Sequence of chain 4.F:
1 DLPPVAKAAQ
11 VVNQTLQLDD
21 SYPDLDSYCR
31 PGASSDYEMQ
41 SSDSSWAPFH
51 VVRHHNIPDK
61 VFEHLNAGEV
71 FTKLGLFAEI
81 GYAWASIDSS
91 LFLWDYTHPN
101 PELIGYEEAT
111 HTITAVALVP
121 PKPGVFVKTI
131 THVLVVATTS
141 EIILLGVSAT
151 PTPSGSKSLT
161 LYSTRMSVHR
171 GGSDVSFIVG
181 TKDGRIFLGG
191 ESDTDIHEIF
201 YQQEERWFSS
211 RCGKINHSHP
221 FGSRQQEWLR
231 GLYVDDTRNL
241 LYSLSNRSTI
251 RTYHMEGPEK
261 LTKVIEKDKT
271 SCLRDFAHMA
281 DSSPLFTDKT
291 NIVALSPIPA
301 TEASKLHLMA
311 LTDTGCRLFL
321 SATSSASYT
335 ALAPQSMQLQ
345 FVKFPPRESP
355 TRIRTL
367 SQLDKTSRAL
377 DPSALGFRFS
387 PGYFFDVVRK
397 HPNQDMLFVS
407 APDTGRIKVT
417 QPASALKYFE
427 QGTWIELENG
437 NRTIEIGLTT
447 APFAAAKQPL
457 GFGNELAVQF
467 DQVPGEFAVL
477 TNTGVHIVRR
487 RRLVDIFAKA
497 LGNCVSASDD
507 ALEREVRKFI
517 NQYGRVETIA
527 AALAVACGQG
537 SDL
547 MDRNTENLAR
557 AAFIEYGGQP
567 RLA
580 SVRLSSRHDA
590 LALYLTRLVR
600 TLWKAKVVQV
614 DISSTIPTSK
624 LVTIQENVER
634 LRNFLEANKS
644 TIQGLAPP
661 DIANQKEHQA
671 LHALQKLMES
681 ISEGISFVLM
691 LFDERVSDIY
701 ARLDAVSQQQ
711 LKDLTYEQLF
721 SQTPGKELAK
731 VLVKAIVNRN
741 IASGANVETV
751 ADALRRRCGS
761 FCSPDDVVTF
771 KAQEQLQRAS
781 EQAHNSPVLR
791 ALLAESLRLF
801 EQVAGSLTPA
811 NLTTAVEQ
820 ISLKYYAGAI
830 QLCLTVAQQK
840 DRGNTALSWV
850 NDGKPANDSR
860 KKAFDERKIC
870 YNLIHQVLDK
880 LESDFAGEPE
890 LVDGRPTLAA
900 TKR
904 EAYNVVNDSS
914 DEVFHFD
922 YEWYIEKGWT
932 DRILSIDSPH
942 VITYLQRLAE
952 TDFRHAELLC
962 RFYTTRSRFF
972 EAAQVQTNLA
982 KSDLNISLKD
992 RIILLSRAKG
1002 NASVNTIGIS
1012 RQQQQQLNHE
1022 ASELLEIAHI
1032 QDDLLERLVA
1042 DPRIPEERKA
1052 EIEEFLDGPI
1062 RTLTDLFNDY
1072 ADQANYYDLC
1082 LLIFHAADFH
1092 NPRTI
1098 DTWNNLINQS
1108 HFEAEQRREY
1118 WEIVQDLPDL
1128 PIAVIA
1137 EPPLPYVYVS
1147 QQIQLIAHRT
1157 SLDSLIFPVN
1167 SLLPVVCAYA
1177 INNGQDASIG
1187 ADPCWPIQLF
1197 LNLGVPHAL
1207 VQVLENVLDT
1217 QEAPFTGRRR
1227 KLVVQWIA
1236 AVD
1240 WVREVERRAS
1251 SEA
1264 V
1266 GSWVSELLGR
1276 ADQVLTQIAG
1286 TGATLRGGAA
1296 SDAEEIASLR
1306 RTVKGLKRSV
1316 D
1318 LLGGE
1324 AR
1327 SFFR

Binding-site contacts:
Ligand atom NH1 contacts residue ASN1069 of chain 4.F at 2.6 Å (h-bond).
Ligand atom CA contacts residue ASN1069 of chain 4.F at 3.4 Å.
Ligand atom CA contacts residue THR1065 of chain 4.F at 2.7 Å.
Ligand atom CD contacts residue ASN1069 of chain 4.F at 3.7 Å.
Ligand atom N contacts residue THR1065 of chain 4.F at 3.8 Å.
Ligand atom CE2 contacts residue GLN1074 of chain 4.F at 3.3 Å.
Ligand atom NH2 contacts residue ASP1073 of chain 4.F at 3.0 Å (salt-bridge).
Ligand atom NH1 contacts residue GLN1074 of chain 4.F at 3.8 Å.
Ligand atom O contacts residue ASN1069 of chain 4.F at 3.0 Å (h-bond).
Ligand atom CB contacts residue GLN1074 of chain 4.F at 3.3 Å.
Ligand atom O contacts residue THR1065 of chain 4.F at 2.7 Å.
Ligand atom CZ contacts residue GLN1074 of chain 4.F at 3.4 Å.
Ligand atom C contacts residue THR1065 of chain 4.F at 2.9 Å.
Ligand atom N contacts residue THR1065 of chain 4.F at 2.3 Å (h-bond).
Ligand atom C contacts residue ASN1069 of chain 4.F at 3.8 Å.
Ligand atom CD2 contacts residue ALA1075 of chain 4.F at 3.6 Å (hydrophobic).
Ligand atom O contacts residue THR1065 of chain 4.F at 3.5 Å (h-bond).
Ligand atom C contacts residue THR1065 of chain 4.F at 3.7 Å.
Ligand atom CG contacts residue THR1065 of chain 4.F at 3.6 Å.
Ligand atom O contacts residue ARG1049 of chain 4.F at 3.0 Å.
Ligand atom NH1 contacts residue ASP1073 of chain 4.F at 3.4 Å (salt-bridge).
Ligand atom CG1 contacts residue PHE1068 of chain 4.F at 3.6 Å (hydrophobic).
Ligand atom CB contacts residue GLN1074 of chain 4.F at 3.7 Å.
Ligand atom CD1 contacts residue LEU1064 of chain 4.F at 3.4 Å (hydrophobic).
Ligand atom NZ contacts residue ASP1073 of chain 4.F at 3.3 Å (salt-bridge).
Ligand atom CB contacts residue THR1065 of chain 4.F at 3.6 Å.
Ligand atom CG contacts residue GLN1074 of chain 4.F at 3.5 Å.
Ligand atom CD contacts residue GLN1074 of chain 4.F at 2.8 Å.
Ligand atom N contacts residue ASN1069 of chain 4.F at 3.0 Å (h-bond).
Ligand atom CD1 contacts residue ILE1053 of chain 4.F at 3.6 Å (hydrophobic).
Ligand atom NE contacts residue GLN1074 of chain 4.F at 3.6 Å (h-bond).
Ligand atom CD2 contacts residue GLN1074 of chain 4.F at 3.2 Å.
Ligand atom CG2 contacts residue PHE1068 of chain 4.F at 3.6 Å (hydrophobic).
Ligand atom CD1 contacts residue THR1065 of chain 4.F at 2.6 Å.
Ligand atom CA contacts residue THR1065 of chain 4.F at 3.4 Å.
Ligand atom CD1 contacts residue ARG1049 of chain 4.F at 3.0 Å.
Ligand atom C contacts residue ASN1069 of chain 4.F at 3.7 Å.
Ligand atom CG2 contacts residue ASN1069 of chain 4.F at 3.3 Å.
Ligand atom CZ contacts residue ASP1073 of chain 4.F at 3.6 Å.
Ligand atom CD1 contacts residue PHE1068 of chain 4.F at 3.5 Å (hydrophobic).

This small molecule binds to this protein.
Small molecule (SMILES): CC[C@H](C)[C@H](NC(=O)[C@@H](NC(=O)[C@H](CC(C)C)NC(=O)[C@@H](N)CCCCN)C(C)C)C(=O)N[C@@H](CC(N)=O)C(=O)N[C@@H](CCCCN)C(=O)N[C@@H](CC(=O)O)C(=O)N[C@@H](CCSC)C(=O)N[C@@H](CCCN=C(N)N)C(=O)N[C@H](C(=O)N[C@@H](CC(=O)O)C(=O)N[C@@H](CC(C)C)C(=O)N[C@@H](Cc1ccccc1)C(=O)N[C@@H](CO)C(=O)N1CCC[C@H]1C(=O)N1CCC[C@H]1C(=O)N[C@H](C=O)CC(N)=O)[C@@H](C)O